A protein and the small-molecule ligand that binds it are described below.
Small molecule (SMILES): Nc1ncnc2c1ncn2[C@@H]1O[C@H](COP(=O)(O)OP(=O)(O)OP(O)(O)=S)[C@@H](O)[C@H]1O

Sequence of chain 1.A:
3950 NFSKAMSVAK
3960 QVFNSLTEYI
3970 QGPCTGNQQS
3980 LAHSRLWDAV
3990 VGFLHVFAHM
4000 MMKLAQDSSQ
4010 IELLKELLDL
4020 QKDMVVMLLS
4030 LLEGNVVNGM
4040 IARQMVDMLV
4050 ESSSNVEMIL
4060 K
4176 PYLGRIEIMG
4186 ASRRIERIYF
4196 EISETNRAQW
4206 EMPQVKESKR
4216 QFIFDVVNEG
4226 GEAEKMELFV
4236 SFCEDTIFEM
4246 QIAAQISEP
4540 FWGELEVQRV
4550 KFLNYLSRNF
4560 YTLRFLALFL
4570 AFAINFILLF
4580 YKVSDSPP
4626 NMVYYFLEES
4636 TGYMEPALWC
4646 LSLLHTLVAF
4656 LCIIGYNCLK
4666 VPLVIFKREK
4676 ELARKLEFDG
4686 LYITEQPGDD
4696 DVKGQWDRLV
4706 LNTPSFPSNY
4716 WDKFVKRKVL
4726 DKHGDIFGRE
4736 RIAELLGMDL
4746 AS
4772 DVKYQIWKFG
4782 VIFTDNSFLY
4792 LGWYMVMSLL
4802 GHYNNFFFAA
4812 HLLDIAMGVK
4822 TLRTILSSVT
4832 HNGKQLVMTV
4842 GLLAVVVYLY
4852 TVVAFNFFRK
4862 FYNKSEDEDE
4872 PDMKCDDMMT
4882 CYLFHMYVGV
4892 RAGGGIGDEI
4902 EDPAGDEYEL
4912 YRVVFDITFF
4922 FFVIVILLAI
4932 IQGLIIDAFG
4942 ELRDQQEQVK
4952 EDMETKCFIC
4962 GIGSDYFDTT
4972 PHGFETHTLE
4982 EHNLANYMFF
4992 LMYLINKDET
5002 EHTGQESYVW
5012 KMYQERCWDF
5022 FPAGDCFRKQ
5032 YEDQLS

Binding-site contacts:
Ligand atom O4' contacts residue MET4954 of chain 1.A at 3.2 Å.
Ligand atom C6 contacts residue HIS4983 of chain 1.A at 3.3 Å.
Ligand atom O3G contacts residue LYS4211 of chain 1.A at 3.7 Å.
Ligand atom N9 contacts residue THR4979 of chain 1.A at 3.8 Å.
Ligand atom C8 contacts residue MET4954 of chain 1.A at 3.6 Å (hydrophobic).
Ligand atom N7 contacts residue THR4979 of chain 1.A at 3.8 Å.
Ligand atom C2 contacts residue LEU4985 of chain 1.A at 4.1 Å (hydrophobic).
Ligand atom N1 contacts residue ASN4984 of chain 1.A at 3.4 Å (h-bond).
Ligand atom N6 contacts residue PHE4959 of chain 1.A at 3.7 Å.
Ligand atom O2G contacts residue LYS4211 of chain 1.A at 3.0 Å (salt-bridge).
Ligand atom C1' contacts residue MET4954 of chain 1.A at 3.4 Å (hydrophobic).
Ligand atom N9 contacts residue MET4954 of chain 1.A at 3.8 Å.
Ligand atom N7 contacts residue LYS4957 of chain 1.A at 4.1 Å.
Ligand atom O2' contacts residue THR4979 of chain 1.A at 3.2 Å (h-bond).
Ligand atom O2' contacts residue PHE4975 of chain 1.A at 3.3 Å.
Ligand atom O3G contacts residue ARG4215 of chain 1.A at 3.2 Å (salt-bridge).
Ligand atom C5 contacts residue PHE4959 of chain 1.A at 4.0 Å (hydrophobic).
Ligand atom N1 contacts residue THR4979 of chain 1.A at 3.8 Å.
Ligand atom O2G contacts residue LYS4214 of chain 1.A at 3.9 Å.
Ligand atom C4 contacts residue THR4979 of chain 1.A at 3.7 Å.
Ligand atom C6 contacts residue LEU4985 of chain 1.A at 3.9 Å (hydrophobic).
Ligand atom N6 contacts residue HIS4983 of chain 1.A at 2.4 Å (h-bond).
Ligand atom C8 contacts residue THR4979 of chain 1.A at 3.6 Å.
Ligand atom N6 contacts residue ASN4984 of chain 1.A at 4.0 Å.
Ligand atom C6 contacts residue PHE4959 of chain 1.A at 4.1 Å (hydrophobic).
Ligand atom C5 contacts residue THR4979 of chain 1.A at 3.9 Å.
Ligand atom N1 contacts residue LEU4985 of chain 1.A at 3.4 Å (h-bond).
Ligand atom N6 contacts residue ILE4960 of chain 1.A at 3.8 Å.
Ligand atom N1 contacts residue HIS4983 of chain 1.A at 3.7 Å.
Ligand atom C2' contacts residue THR4979 of chain 1.A at 3.6 Å.
Ligand atom C2 contacts residue THR4979 of chain 1.A at 4.0 Å.
Ligand atom N7 contacts residue CYS4958 of chain 1.A at 3.7 Å.
Ligand atom C4 contacts residue MET4954 of chain 1.A at 4.1 Å (hydrophobic).
Ligand atom N7 contacts residue PHE4959 of chain 1.A at 3.0 Å (h-bond).
Ligand atom C2 contacts residue ASN4984 of chain 1.A at 3.5 Å.
Ligand atom N6 contacts residue LEU4985 of chain 1.A at 3.5 Å (h-bond).
Ligand atom C8 contacts residue PHE4959 of chain 1.A at 3.8 Å (hydrophobic).
Ligand atom PG contacts residue LYS4211 of chain 1.A at 4.0 Å.
Ligand atom C8 contacts residue CYS4958 of chain 1.A at 4.0 Å (hydrophobic).
Ligand atom C8 contacts residue LYS4957 of chain 1.A at 3.5 Å.